Sequence of chain 1.D:
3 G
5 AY

A small-molecule ligand and the protein it binds are described below.
Small molecule (SMILES): CC(C)CCCCCCCCC(=O)O

Sequence of chain 1.B:
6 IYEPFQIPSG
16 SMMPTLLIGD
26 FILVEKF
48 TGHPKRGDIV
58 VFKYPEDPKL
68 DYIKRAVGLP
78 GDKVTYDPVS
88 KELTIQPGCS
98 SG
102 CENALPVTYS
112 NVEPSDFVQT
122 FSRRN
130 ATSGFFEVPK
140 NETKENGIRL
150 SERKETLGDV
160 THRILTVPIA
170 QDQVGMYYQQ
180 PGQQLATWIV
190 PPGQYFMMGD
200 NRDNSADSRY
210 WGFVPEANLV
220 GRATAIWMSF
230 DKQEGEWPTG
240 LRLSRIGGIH

Binding-site contacts:
Ligand atom C2 contacts residue DSE1 of chain 1.D at 2.5 Å.
Ligand atom C1 contacts residue DSE1 of chain 1.D at 1.3 Å.
Ligand atom O1 contacts residue GLU8 of chain 1.B at 4.2 Å.
Ligand atom C1 contacts residue PRO9 of chain 1.B at 4.3 Å (hydrophobic).
Ligand atom O1 contacts residue PRO9 of chain 1.B at 3.2 Å.
Ligand atom O1 contacts residue DAL2 of chain 1.D at 4.3 Å.
Ligand atom C1 contacts residue DAL2 of chain 1.D at 4.2 Å.
Ligand atom O1 contacts residue DSE1 of chain 1.D at 2.2 Å (h-bond).